Sequence of chain 1.M:
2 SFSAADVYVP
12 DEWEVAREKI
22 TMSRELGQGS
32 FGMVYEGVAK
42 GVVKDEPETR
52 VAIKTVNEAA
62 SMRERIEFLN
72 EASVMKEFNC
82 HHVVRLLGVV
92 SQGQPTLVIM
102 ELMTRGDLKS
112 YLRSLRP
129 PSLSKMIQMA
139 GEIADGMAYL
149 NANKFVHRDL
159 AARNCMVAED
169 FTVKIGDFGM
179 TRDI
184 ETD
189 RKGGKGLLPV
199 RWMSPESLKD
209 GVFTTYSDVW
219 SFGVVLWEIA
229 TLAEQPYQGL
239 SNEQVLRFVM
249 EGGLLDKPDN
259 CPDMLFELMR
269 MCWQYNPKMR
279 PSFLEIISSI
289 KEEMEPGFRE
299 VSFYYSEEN

Binding-site contacts:
Ligand atom C31 contacts residue MET76 of chain 1.M at 3.7 Å (hydrophobic).
Ligand atom C14 contacts residue THR105 of chain 1.M at 3.4 Å.
Ligand atom C28 contacts residue GLU72 of chain 1.M at 3.8 Å.
Ligand atom CL24 contacts residue LYS55 of chain 1.M at 3.2 Å.
Ligand atom N7 contacts residue MET164 of chain 1.M at 3.4 Å.
Ligand atom C32 contacts residue MET101 of chain 1.M at 3.6 Å (hydrophobic).
Ligand atom O38 contacts residue ARG106 of chain 1.M at 3.8 Å.
Ligand atom C23 contacts residue ALA53 of chain 1.M at 3.9 Å (hydrophobic).
Ligand atom C23 contacts residue VAL35 of chain 1.M at 3.6 Å (hydrophobic).
Ligand atom O11 contacts residue LEU27 of chain 1.M at 3.6 Å.
Ligand atom C8 contacts residue GLU102 of chain 1.M at 3.2 Å.
Ligand atom C35 contacts residue THR105 of chain 1.M at 3.7 Å.
Ligand atom C4 contacts residue MET164 of chain 1.M at 3.3 Å (hydrophobic).
Ligand atom N27 contacts residue SER31 of chain 1.M at 3.6 Å (h-bond).
Ligand atom C29 contacts residue GLU72 of chain 1.M at 3.8 Å.
Ligand atom C5 contacts residue MET164 of chain 1.M at 3.6 Å (hydrophobic).
Ligand atom C21 contacts residue MET101 of chain 1.M at 3.7 Å (hydrophobic).
Ligand atom CL24 contacts residue MET101 of chain 1.M at 3.5 Å.
Ligand atom C4 contacts residue MET104 of chain 1.M at 3.6 Å (hydrophobic).
Ligand atom C3 contacts residue MET164 of chain 1.M at 3.9 Å (hydrophobic).
Ligand atom N27 contacts residue LYS55 of chain 1.M at 3.1 Å (salt-bridge).
Ligand atom C8 contacts residue MET104 of chain 1.M at 3.5 Å (hydrophobic).
Ligand atom C2 contacts residue MET104 of chain 1.M at 3.8 Å (hydrophobic).
Ligand atom C22 contacts residue MET101 of chain 1.M at 3.5 Å (hydrophobic).
Ligand atom C4 contacts residue LEU103 of chain 1.M at 3.8 Å (hydrophobic).
Ligand atom C8 contacts residue MET164 of chain 1.M at 3.7 Å (hydrophobic).
Ligand atom S25 contacts residue MET101 of chain 1.M at 3.8 Å.
Ligand atom N27 contacts residue PHE69 of chain 1.M at 3.6 Å.
Ligand atom CL24 contacts residue VAL99 of chain 1.M at 3.2 Å.
Ligand atom CL24 contacts residue ILE54 of chain 1.M at 3.7 Å.
Ligand atom C9 contacts residue ALA53 of chain 1.M at 3.8 Å (hydrophobic).
Ligand atom O12 contacts residue LEU27 of chain 1.M at 3.6 Å.
Ligand atom N33 contacts residue MET101 of chain 1.M at 3.1 Å.
Ligand atom CL24 contacts residue ALA53 of chain 1.M at 3.7 Å.
Ligand atom C3 contacts residue LEU103 of chain 1.M at 3.7 Å (hydrophobic).
Ligand atom C3 contacts residue MET104 of chain 1.M at 2.9 Å (hydrophobic).
Ligand atom N7 contacts residue LEU103 of chain 1.M at 3.5 Å.
Ligand atom C28 contacts residue SER31 of chain 1.M at 3.6 Å.
Ligand atom C26 contacts residue PHE69 of chain 1.M at 3.8 Å (hydrophobic).
Ligand atom N7 contacts residue MET104 of chain 1.M at 2.9 Å (h-bond).

The small molecule below binds the protein below.
Small molecule (SMILES): COc1cc2c(Nc3ccc(Sc4nccn4C)c(Cl)c3)c(C#N)cnc2cc1OCCCN(C)CCO